Sequence of chain 1.A:
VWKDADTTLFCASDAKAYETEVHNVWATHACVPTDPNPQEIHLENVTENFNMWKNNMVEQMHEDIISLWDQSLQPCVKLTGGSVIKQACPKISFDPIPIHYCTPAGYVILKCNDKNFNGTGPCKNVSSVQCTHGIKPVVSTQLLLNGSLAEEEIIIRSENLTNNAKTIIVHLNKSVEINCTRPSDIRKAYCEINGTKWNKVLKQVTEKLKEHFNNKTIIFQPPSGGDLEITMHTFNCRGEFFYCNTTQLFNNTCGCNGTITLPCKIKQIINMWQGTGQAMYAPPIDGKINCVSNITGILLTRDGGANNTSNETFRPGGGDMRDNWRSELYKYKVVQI

The protein below binds the small molecule below.
Small molecule (SMILES): CC(=O)N[C@@H]1[C@@H](O)[C@H](O)[C@@H](CO)O[C@H]1O

Binding-site contacts:
Ligand atom C8 contacts residue GLU179 of chain 1.A at 3.7 Å.
Ligand atom C1 contacts residue THR183 of chain 1.A at 4.3 Å.
Ligand atom C7 contacts residue ASN181 of chain 1.A at 3.3 Å.
Ligand atom O7 contacts residue ASN181 of chain 1.A at 3.2 Å (h-bond).
Ligand atom C7 contacts residue VAL309 of chain 1.A at 4.1 Å (hydrophobic).
Ligand atom C4 contacts residue ASN181 of chain 1.A at 4.2 Å.
Ligand atom C6 contacts residue THR183 of chain 1.A at 3.8 Å.
Ligand atom C5 contacts residue ASN181 of chain 1.A at 3.6 Å.
Ligand atom O5 contacts residue GLU202 of chain 1.A at 4.0 Å.
Ligand atom C8 contacts residue VAL309 of chain 1.A at 3.9 Å (hydrophobic).
Ligand atom O6 contacts residue GLU202 of chain 1.A at 2.5 Å (salt-bridge).
Ligand atom C5 contacts residue THR183 of chain 1.A at 3.9 Å.
Ligand atom C6 contacts residue GLU202 of chain 1.A at 4.0 Å.
Ligand atom O7 contacts residue GLU179 of chain 1.A at 3.3 Å (salt-bridge).
Ligand atom C2 contacts residue ASN181 of chain 1.A at 2.5 Å.
Ligand atom O5 contacts residue ASN181 of chain 1.A at 2.3 Å (h-bond).
Ligand atom O6 contacts residue TYR200 of chain 1.A at 3.4 Å.
Ligand atom C1 contacts residue ASN181 of chain 1.A at 1.4 Å.
Ligand atom O6 contacts residue THR183 of chain 1.A at 3.8 Å.
Ligand atom C3 contacts residue ASN181 of chain 1.A at 3.8 Å.
Ligand atom N2 contacts residue VAL309 of chain 1.A at 4.3 Å.
Ligand atom C7 contacts residue GLU179 of chain 1.A at 3.8 Å.
Ligand atom O6 contacts residue ASN181 of chain 1.A at 4.5 Å.
Ligand atom C6 contacts residue TYR200 of chain 1.A at 3.9 Å (hydrophobic).
Ligand atom O5 contacts residue THR183 of chain 1.A at 3.7 Å.
Ligand atom N2 contacts residue ASN181 of chain 1.A at 3.0 Å (h-bond).